Sequence of chain 3.A:
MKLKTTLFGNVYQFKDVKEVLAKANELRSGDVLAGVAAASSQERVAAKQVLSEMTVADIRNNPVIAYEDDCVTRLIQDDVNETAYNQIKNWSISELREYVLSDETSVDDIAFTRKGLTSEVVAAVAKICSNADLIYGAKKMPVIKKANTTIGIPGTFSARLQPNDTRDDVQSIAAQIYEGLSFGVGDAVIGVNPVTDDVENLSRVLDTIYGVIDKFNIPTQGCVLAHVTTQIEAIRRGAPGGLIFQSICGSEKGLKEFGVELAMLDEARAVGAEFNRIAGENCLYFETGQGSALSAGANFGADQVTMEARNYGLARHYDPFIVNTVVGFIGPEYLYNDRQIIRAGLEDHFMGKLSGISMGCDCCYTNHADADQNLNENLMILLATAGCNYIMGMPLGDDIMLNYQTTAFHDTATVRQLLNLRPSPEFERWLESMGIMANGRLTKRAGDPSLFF

Binding-site contacts:
Ligand atom O3' contacts residue LEU225 of chain 3.A at 3.7 Å.
Ligand atom O4' contacts residue PHE329 of chain 3.A at 3.8 Å.
Ligand atom C4 contacts residue VAL326 of chain 3.A at 3.8 Å (hydrophobic).
Ligand atom N9 contacts residue VAL326 of chain 3.A at 3.5 Å.
Ligand atom C2 contacts residue THR288 of chain 3.A at 3.8 Å.
Ligand atom C5 contacts residue B121 of chain 3.I at 3.4 Å.
Ligand atom O3' contacts residue ASN193 of chain 3.A at 3.5 Å (h-bond).
Ligand atom C8 contacts residue VAL326 of chain 3.A at 3.4 Å (hydrophobic).
Ligand atom N6 contacts residue GLY289 of chain 3.A at 3.0 Å (h-bond).
Ligand atom C2' contacts residue GLU287 of chain 3.A at 3.9 Å.
Ligand atom C4' contacts residue B121 of chain 3.I at 3.6 Å.
Ligand atom N7 contacts residue B121 of chain 3.I at 3.3 Å.
Ligand atom N6 contacts residue SER292 of chain 3.A at 3.6 Å.
Ligand atom C8 contacts residue B121 of chain 3.I at 3.5 Å.
Ligand atom N6 contacts residue THR288 of chain 3.A at 3.6 Å (h-bond).
Ligand atom O3' contacts residue GLU287 of chain 3.A at 3.6 Å.
Ligand atom C5 contacts residue THR288 of chain 3.A at 3.5 Å.
Ligand atom C5' contacts residue B121 of chain 3.I at 3.2 Å.
Ligand atom N1 contacts residue GLU287 of chain 3.A at 3.8 Å.
Ligand atom C3' contacts residue SER247 of chain 3.A at 3.6 Å.
Ligand atom N9 contacts residue B121 of chain 3.I at 3.7 Å.
Ligand atom C2' contacts residue SER247 of chain 3.A at 3.0 Å.
Ligand atom N1 contacts residue GLY289 of chain 3.A at 3.9 Å.
Ligand atom C6 contacts residue THR288 of chain 3.A at 3.3 Å.
Ligand atom O3' contacts residue PHE245 of chain 3.A at 3.3 Å.
Ligand atom N3 contacts residue GLU287 of chain 3.A at 3.5 Å (salt-bridge).
Ligand atom C8 contacts residue PHE329 of chain 3.A at 3.3 Å (hydrophobic).
Ligand atom C4 contacts residue B121 of chain 3.I at 3.6 Å.
Ligand atom C6 contacts residue GLY289 of chain 3.A at 3.8 Å.
Ligand atom O2' contacts residue PHE245 of chain 3.A at 2.8 Å.
Ligand atom C2 contacts residue GLU287 of chain 3.A at 3.0 Å.
Ligand atom C2 contacts residue SER247 of chain 3.A at 3.8 Å.
Ligand atom N7 contacts residue PHE329 of chain 3.A at 3.8 Å.
Ligand atom N3 contacts residue SER247 of chain 3.A at 3.2 Å (h-bond).
Ligand atom N7 contacts residue VAL326 of chain 3.A at 3.6 Å.
Ligand atom O2' contacts residue GLU287 of chain 3.A at 3.2 Å (salt-bridge).
Ligand atom N1 contacts residue THR288 of chain 3.A at 3.4 Å.
Ligand atom C5 contacts residue VAL326 of chain 3.A at 3.9 Å (hydrophobic).
Ligand atom O2' contacts residue SER247 of chain 3.A at 2.5 Å (h-bond).
Ligand atom C1' contacts residue GLU287 of chain 3.A at 3.6 Å.

A small-molecule ligand and the protein it binds are described below.
Small molecule (SMILES): CC[C@H]1O[C@@H](n2cnc3c(N)ncnc32)[C@H](O)[C@@H]1O